Sequence of chain 1.E:
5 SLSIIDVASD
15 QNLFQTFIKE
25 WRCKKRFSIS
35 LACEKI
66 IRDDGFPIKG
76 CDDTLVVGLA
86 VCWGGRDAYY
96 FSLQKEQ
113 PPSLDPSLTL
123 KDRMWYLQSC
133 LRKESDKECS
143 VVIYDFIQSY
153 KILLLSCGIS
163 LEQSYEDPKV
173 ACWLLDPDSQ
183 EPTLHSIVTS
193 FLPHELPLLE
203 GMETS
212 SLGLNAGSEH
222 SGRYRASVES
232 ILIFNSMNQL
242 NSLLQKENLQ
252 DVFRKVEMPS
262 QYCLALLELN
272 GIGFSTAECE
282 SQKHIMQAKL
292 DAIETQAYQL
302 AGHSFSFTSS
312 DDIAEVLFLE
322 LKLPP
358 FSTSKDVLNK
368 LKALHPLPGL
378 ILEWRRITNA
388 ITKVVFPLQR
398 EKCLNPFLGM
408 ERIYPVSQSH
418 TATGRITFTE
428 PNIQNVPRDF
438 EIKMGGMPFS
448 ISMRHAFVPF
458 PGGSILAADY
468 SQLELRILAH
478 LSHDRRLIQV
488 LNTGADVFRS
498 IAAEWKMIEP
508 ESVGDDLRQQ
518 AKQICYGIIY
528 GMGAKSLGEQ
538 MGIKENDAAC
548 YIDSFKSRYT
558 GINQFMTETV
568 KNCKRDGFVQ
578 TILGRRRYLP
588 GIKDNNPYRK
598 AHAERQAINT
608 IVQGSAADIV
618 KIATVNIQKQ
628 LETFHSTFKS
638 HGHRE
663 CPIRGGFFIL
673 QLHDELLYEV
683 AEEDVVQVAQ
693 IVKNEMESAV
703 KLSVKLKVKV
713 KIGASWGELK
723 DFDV

A small-molecule ligand and the protein it binds are described below.
Small molecule (SMILES): Nc1nc2c(ncn2[C@H]2CC[C@@H](CO[P](=O)(O)O[P](=O)(O)OP(=O)(O)O)O2)c(=O)[nH]1

Binding-site contacts:
Ligand atom O3B contacts residue PHE495 of chain 1.E at 3.9 Å.
Ligand atom PG contacts residue MG1 of chain 1.DA at 3.3 Å.
Ligand atom O2B contacts residue TYR467 of chain 1.E at 3.4 Å (h-bond).
Ligand atom O3G contacts residue ARG515 of chain 1.E at 3.6 Å (salt-bridge).
Ligand atom O2B contacts residue ASP676 of chain 1.E at 3.2 Å (salt-bridge).
Ligand atom O2G contacts residue ASP466 of chain 1.E at 3.2 Å (salt-bridge).
Ligand atom O1G contacts residue ARG515 of chain 1.E at 2.9 Å (salt-bridge).
Ligand atom O4' contacts residue GLU471 of chain 1.E at 3.8 Å.
Ligand atom O1G contacts residue LYS519 of chain 1.E at 2.9 Å (salt-bridge).
Ligand atom O2B contacts residue GLN469 of chain 1.E at 3.5 Å (h-bond).
Ligand atom O1B contacts residue PHE495 of chain 1.E at 3.2 Å.
Ligand atom O1A contacts residue LYS519 of chain 1.E at 2.6 Å (salt-bridge).
Ligand atom PA contacts residue MG1 of chain 1.DA at 3.5 Å.
Ligand atom O2A contacts residue MG1 of chain 1.DA at 2.1 Å.
Ligand atom PB contacts residue MG1 of chain 1.DA at 3.3 Å.
Ligand atom O3B contacts residue MG1 of chain 1.DA at 3.5 Å.
Ligand atom C1' contacts residue ARG422 of chain 1.E at 3.7 Å.
Ligand atom PG contacts residue ARG515 of chain 1.E at 3.9 Å.
Ligand atom PG contacts residue LYS519 of chain 1.E at 3.4 Å.
Ligand atom O2B contacts residue MG1 of chain 1.DA at 2.0 Å.
Ligand atom O1B contacts residue GLN469 of chain 1.E at 3.6 Å.
Ligand atom O1B contacts residue TYR523 of chain 1.E at 2.6 Å (h-bond).
Ligand atom O3A contacts residue LYS519 of chain 1.E at 3.8 Å.
Ligand atom O4' contacts residue ARG422 of chain 1.E at 3.2 Å (salt-bridge).
Ligand atom O3G contacts residue MG1 of chain 1.DA at 3.7 Å.
Ligand atom O3A contacts residue MG1 of chain 1.DA at 3.8 Å.
Ligand atom O3G contacts residue GLN469 of chain 1.E at 2.9 Å (h-bond).
Ligand atom O2A contacts residue ASP676 of chain 1.E at 2.7 Å (salt-bridge).
Ligand atom N2 contacts residue TYR527 of chain 1.E at 3.7 Å.
Ligand atom PB contacts residue TYR523 of chain 1.E at 3.7 Å.
Ligand atom C3' contacts residue TYR523 of chain 1.E at 3.4 Å (hydrophobic).
Ligand atom O2A contacts residue ASP466 of chain 1.E at 3.5 Å (salt-bridge).
Ligand atom C1' contacts residue GLU471 of chain 1.E at 3.5 Å.
Ligand atom C2' contacts residue TYR523 of chain 1.E at 3.5 Å (hydrophobic).
Ligand atom C5' contacts residue ASP676 of chain 1.E at 3.3 Å.
Ligand atom O2G contacts residue MG1 of chain 1.DA at 2.1 Å.
Ligand atom PA contacts residue ASP676 of chain 1.E at 3.8 Å.
Ligand atom PA contacts residue LYS519 of chain 1.E at 3.7 Å.
Ligand atom O3B contacts residue LYS519 of chain 1.E at 2.8 Å (salt-bridge).
Ligand atom C2' contacts residue GLU471 of chain 1.E at 3.5 Å.